Sequence of chain 9.A:
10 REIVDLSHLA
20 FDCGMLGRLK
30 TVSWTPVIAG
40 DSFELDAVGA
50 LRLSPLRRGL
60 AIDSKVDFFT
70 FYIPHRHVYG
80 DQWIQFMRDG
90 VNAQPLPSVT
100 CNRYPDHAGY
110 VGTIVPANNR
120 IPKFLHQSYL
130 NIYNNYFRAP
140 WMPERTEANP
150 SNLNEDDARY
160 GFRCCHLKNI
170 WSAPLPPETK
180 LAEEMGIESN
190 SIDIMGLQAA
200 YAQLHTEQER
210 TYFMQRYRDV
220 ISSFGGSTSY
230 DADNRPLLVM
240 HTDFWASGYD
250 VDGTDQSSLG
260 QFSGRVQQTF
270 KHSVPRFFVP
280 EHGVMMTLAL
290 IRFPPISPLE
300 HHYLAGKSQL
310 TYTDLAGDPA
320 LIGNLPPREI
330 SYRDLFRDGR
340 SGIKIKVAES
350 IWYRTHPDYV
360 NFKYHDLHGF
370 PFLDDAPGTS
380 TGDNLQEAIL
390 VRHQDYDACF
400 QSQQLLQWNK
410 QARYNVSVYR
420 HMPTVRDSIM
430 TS

Sequence of chain 10.A:
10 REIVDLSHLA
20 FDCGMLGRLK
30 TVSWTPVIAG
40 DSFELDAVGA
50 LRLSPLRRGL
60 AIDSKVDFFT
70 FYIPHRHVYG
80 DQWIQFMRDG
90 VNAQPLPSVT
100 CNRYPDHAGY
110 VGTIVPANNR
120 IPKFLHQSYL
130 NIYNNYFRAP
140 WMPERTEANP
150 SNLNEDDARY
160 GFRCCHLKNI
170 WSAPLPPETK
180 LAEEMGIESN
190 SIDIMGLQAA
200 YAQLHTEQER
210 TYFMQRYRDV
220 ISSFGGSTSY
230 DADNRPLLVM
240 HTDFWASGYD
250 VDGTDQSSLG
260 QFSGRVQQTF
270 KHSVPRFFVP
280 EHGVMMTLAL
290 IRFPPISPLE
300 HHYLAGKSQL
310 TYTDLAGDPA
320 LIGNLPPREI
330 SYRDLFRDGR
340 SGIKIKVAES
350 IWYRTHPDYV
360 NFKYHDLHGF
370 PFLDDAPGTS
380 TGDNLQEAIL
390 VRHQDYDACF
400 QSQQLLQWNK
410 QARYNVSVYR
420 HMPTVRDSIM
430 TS

Binding-site contacts:
Ligand atom C5' contacts residue ARG28 of chain 9.C at 3.1 Å.
Ligand atom N3 contacts residue GLU208 of chain 9.A at 2.7 Å (salt-bridge).
Ligand atom N1 contacts residue ARG425 of chain 10.A at 3.6 Å (salt-bridge).
Ligand atom C5' contacts residue DC1 of chain 9.H at 2.3 Å.
Ligand atom O3' contacts residue DC1 of chain 9.E at 3.3 Å.
Ligand atom C2 contacts residue ARG425 of chain 10.A at 3.1 Å.
Ligand atom C1' contacts residue ALA27 of chain 9.C at 3.8 Å (hydrophobic).
Ligand atom O5' contacts residue ARG425 of chain 10.A at 2.8 Å.
Ligand atom O5' contacts residue TYR31 of chain 9.C at 3.4 Å (h-bond).
Ligand atom N6 contacts residue GLU208 of chain 9.A at 3.4 Å (salt-bridge).
Ligand atom O4' contacts residue PHE212 of chain 9.A at 3.4 Å.
Ligand atom OP2 contacts residue ASP426 of chain 10.A at 2.8 Å (salt-bridge).
Ligand atom C2 contacts residue PHE212 of chain 9.A at 3.8 Å (hydrophobic).
Ligand atom P contacts residue DC1 of chain 9.H at 2.5 Å.
Ligand atom OP2 contacts residue THR423 of chain 10.A at 2.9 Å.
Ligand atom N3 contacts residue ARG425 of chain 10.A at 3.1 Å (salt-bridge).
Ligand atom O3' contacts residue ARG425 of chain 10.A at 3.8 Å.
Ligand atom P contacts residue ARG425 of chain 10.A at 3.5 Å.
Ligand atom OP2 contacts residue ARG425 of chain 10.A at 3.8 Å.
Ligand atom O5' contacts residue ARG28 of chain 9.C at 3.4 Å.
Ligand atom C4 contacts residue GLU208 of chain 9.A at 3.4 Å.
Ligand atom C4' contacts residue DC1 of chain 9.H at 2.8 Å.
Ligand atom O5' contacts residue DC1 of chain 9.H at 2.6 Å.
Ligand atom O3' contacts residue THR423 of chain 10.A at 3.8 Å.
Ligand atom C3' contacts residue DC1 of chain 9.E at 2.9 Å.
Ligand atom C1' contacts residue DC1 of chain 9.E at 3.6 Å.
Ligand atom C1' contacts residue PHE212 of chain 9.A at 3.5 Å (hydrophobic).
Ligand atom N1 contacts residue GLU208 of chain 9.A at 1.5 Å (salt-bridge).
Ligand atom C4 contacts residue ARG425 of chain 10.A at 3.6 Å.
Ligand atom C2 contacts residue GLU208 of chain 9.A at 1.6 Å.
Ligand atom C5' contacts residue TYR31 of chain 9.C at 2.9 Å (hydrophobic).
Ligand atom OP1 contacts residue ARG28 of chain 9.C at 3.2 Å (salt-bridge).
Ligand atom C5 contacts residue GLU208 of chain 9.A at 3.4 Å.
Ligand atom C6 contacts residue GLU208 of chain 9.A at 2.6 Å.
Ligand atom O4' contacts residue ARG425 of chain 10.A at 3.7 Å.
Ligand atom C2' contacts residue DC1 of chain 9.E at 2.2 Å.
Ligand atom O3' contacts residue ARG28 of chain 9.C at 3.5 Å (salt-bridge).
Ligand atom N3 contacts residue PHE212 of chain 9.A at 2.9 Å.
Ligand atom OP1 contacts residue GLY34 of chain 9.C at 3.8 Å.
Ligand atom OP2 contacts residue DC1 of chain 9.H at 2.0 Å.

The protein below binds the small molecule below.
Small molecule (SMILES): Nc1ncnc2c1N1CN2[C@H]2C[C@]3(OP3(O)(O)OC[C@H]3OCC[C@@H]3O[P](=O)(O)OC[C@H]3O[C@@H]1C[C@@H]3O)[C@@H](CO[P](=O)(O)O[C@H]1CCO[C@@H]1COP(=O)=O)O2

Sequence of chain 9.C:
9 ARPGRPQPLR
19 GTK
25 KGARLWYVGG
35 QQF